Sequence of chain 45.B:
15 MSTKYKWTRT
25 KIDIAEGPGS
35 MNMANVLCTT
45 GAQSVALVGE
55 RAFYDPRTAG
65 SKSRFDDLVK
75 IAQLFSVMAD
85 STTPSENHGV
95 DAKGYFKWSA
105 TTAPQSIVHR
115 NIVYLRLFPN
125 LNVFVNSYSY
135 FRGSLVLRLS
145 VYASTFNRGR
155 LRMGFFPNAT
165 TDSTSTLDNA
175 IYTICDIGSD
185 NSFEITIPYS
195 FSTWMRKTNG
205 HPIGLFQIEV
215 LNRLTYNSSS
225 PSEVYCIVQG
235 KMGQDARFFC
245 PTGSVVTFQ

Sequence of chain 42.B:
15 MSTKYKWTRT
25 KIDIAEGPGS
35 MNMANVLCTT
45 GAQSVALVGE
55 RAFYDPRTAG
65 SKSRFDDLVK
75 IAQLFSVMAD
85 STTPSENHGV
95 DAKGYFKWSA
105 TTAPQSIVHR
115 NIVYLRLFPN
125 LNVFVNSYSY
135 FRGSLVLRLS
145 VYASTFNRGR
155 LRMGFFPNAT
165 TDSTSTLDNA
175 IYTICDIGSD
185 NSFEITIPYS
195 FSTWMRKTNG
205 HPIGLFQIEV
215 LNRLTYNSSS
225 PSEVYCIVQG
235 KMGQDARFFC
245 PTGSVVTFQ

Binding-site contacts:
Ligand atom O4 contacts residue TRP21 of chain 45.B at 3.4 Å.
Ligand atom OP2 contacts residue THR17 of chain 45.B at 3.5 Å.
Ligand atom C1' contacts residue TRP21 of chain 45.B at 3.9 Å (hydrophobic).
Ligand atom C5' contacts residue ARG202 of chain 42.A at 3.9 Å.
Ligand atom OP2 contacts residue ARG55 of chain 42.B at 2.9 Å (salt-bridge).
Ligand atom C2' contacts residue ARG55 of chain 42.B at 3.4 Å.
Ligand atom N1 contacts residue TYR58 of chain 42.B at 3.5 Å.
Ligand atom O2' contacts residue ARG55 of chain 42.B at 3.1 Å (salt-bridge).
Ligand atom O2' contacts residue LEU41 of chain 42.B at 3.8 Å.
Ligand atom O2 contacts residue TRP21 of chain 45.B at 2.9 Å.
Ligand atom C2 contacts residue ARG55 of chain 42.B at 3.1 Å.
Ligand atom O2' contacts residue CYS203 of chain 42.A at 3.3 Å (h-bond).
Ligand atom O2' contacts residue TYR19 of chain 44.B at 3.7 Å.
Ligand atom N1 contacts residue TRP21 of chain 45.B at 3.8 Å.
Ligand atom N1 contacts residue ARG68 of chain 42.B at 3.9 Å.
Ligand atom OP1 contacts residue TYR19 of chain 44.B at 3.6 Å (h-bond).
Ligand atom N6 contacts residue TYR58 of chain 42.B at 3.5 Å (h-bond).
Ligand atom OP1 contacts residue THR17 of chain 45.B at 3.7 Å.
Ligand atom O3' contacts residue TYR19 of chain 44.B at 3.0 Å (h-bond).
Ligand atom O4' contacts residue ARG68 of chain 42.B at 3.0 Å (salt-bridge).
Ligand atom O4' contacts residue ARG202 of chain 42.A at 3.9 Å.
Ligand atom O2 contacts residue TYR58 of chain 42.B at 3.6 Å.
Ligand atom O2' contacts residue THR17 of chain 45.B at 2.8 Å.
Ligand atom C2 contacts residue TYR58 of chain 42.B at 3.8 Å (hydrophobic).
Ligand atom C2' contacts residue THR17 of chain 45.B at 3.7 Å.
Ligand atom O2' contacts residue ARG55 of chain 42.B at 3.8 Å.
Ligand atom P contacts residue THR17 of chain 45.B at 3.9 Å.
Ligand atom N3 contacts residue TRP21 of chain 45.B at 3.2 Å.
Ligand atom C1' contacts residue ARG68 of chain 42.B at 3.8 Å.
Ligand atom O2' contacts residue THR44 of chain 42.B at 3.9 Å.
Ligand atom OP1 contacts residue MET15 of chain 45.B at 3.1 Å.
Ligand atom C2 contacts residue TRP21 of chain 45.B at 3.2 Å (hydrophobic).
Ligand atom C4' contacts residue TYR19 of chain 44.B at 3.8 Å (hydrophobic).
Ligand atom P contacts residue TYR19 of chain 44.B at 4.0 Å.
Ligand atom OP2 contacts residue ARG202 of chain 42.A at 3.6 Å.
Ligand atom N1 contacts residue ALA56 of chain 42.B at 3.2 Å (h-bond).
Ligand atom C2 contacts residue ALA56 of chain 42.B at 3.8 Å (hydrophobic).
Ligand atom C6 contacts residue TYR58 of chain 42.B at 3.8 Å (hydrophobic).
Ligand atom N3 contacts residue ARG55 of chain 42.B at 3.2 Å (salt-bridge).
Ligand atom C4 contacts residue TRP21 of chain 45.B at 3.7 Å (hydrophobic).

Sequence of chain 42.A:
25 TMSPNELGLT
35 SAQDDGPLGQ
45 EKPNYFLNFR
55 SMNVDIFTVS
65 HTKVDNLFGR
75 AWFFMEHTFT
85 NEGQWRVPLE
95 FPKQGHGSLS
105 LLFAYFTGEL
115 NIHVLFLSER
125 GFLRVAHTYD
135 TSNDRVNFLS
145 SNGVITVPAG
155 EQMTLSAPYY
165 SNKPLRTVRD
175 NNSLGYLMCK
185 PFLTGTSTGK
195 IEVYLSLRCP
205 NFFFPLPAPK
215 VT

A small-molecule ligand and the protein it binds are described below.
Small molecule (SMILES): Nc1ncnc2c1ncn2[C@@H]1O[C@H](CO)[C@@H](O[P](=O)(O)OC[C@H]2O[C@@H](n3ccc(=O)[nH]c3=O)[C@H](O)[C@@H]2O[P](=O)(O)OC[C@H]2O[C@@H](n3ccc(=O)[nH]c3=O)[C@H](O)[C@@H]2O[P](=O)(O)OC[C@H]2O[C@@H](n3ccc(=O)[nH]c3=O)[C@H](O)[C@@H]2O[P](=O)(O)OC[C@H]2O[C@@H](n3ccc(=O)[nH]c3=O)[C@H](O)[C@@H]2O[P](=O)(O)OC[C@H]2O[C@@H](n3ccc(=O)[nH]c3=O)[C@H](O)[C@@H]2O)[C@H]1O

Sequence of chain 44.B:
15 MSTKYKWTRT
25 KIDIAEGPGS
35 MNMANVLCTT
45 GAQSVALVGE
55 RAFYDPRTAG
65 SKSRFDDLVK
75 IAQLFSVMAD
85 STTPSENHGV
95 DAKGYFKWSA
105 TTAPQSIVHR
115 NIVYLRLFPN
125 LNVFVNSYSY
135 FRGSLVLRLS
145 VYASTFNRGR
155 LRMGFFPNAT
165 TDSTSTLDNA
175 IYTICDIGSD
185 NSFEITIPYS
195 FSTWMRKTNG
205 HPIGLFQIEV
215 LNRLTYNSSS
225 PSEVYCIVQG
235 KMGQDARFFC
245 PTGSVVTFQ